A protein and the small-molecule ligand that binds it are described below.
Small molecule (SMILES): NCCCC(=O)O

Sequence of chain 1.B:
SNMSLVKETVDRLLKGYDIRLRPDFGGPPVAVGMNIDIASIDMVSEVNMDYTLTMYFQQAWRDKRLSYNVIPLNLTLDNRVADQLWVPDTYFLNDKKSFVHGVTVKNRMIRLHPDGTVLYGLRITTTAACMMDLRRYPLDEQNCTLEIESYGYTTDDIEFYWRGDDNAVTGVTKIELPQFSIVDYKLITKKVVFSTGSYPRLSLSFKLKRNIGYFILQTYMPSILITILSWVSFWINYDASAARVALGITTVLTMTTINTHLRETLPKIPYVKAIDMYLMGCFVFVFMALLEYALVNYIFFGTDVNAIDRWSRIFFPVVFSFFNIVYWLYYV

Binding-site contacts:
Ligand atom N contacts residue GLU179 of chain 1.B at 4.3 Å.
Ligand atom C contacts residue PHE117 of chain 1.G at 3.8 Å (hydrophobic).
Ligand atom CD contacts residue TYR181 of chain 1.B at 3.9 Å (hydrophobic).
Ligand atom O contacts residue PHE224 of chain 1.B at 4.2 Å.
Ligand atom CB contacts residue PHE224 of chain 1.B at 4.1 Å (hydrophobic).
Ligand atom CD contacts residue TYR229 of chain 1.B at 3.8 Å (hydrophobic).
Ligand atom C contacts residue THR182 of chain 1.G at 4.5 Å.
Ligand atom N contacts residue TYR121 of chain 1.B at 3.7 Å.
Ligand atom CG contacts residue TYR181 of chain 1.B at 4.3 Å (hydrophobic).
Ligand atom N contacts residue TYR229 of chain 1.B at 3.2 Å.
Ligand atom OXT contacts residue TYR229 of chain 1.B at 4.3 Å.
Ligand atom OXT contacts residue THR226 of chain 1.B at 2.6 Å (h-bond).
Ligand atom CB contacts residue TYR229 of chain 1.B at 3.6 Å (hydrophobic).
Ligand atom OXT contacts residue PHE224 of chain 1.B at 4.1 Å.
Ligand atom C contacts residue PHE224 of chain 1.B at 4.2 Å (hydrophobic).
Ligand atom C contacts residue ARG119 of chain 1.G at 3.4 Å.
Ligand atom N contacts residue TYR181 of chain 1.B at 3.1 Å (h-bond).
Ligand atom O contacts residue PHE117 of chain 1.G at 3.1 Å.
Ligand atom CD contacts residue TYR121 of chain 1.B at 3.5 Å (hydrophobic).
Ligand atom CB contacts residue TYR181 of chain 1.B at 3.7 Å (hydrophobic).
Ligand atom O contacts residue THR226 of chain 1.B at 4.5 Å.
Ligand atom CD contacts residue SER180 of chain 1.B at 4.4 Å.
Ligand atom N contacts residue PHE224 of chain 1.B at 4.1 Å.
Ligand atom C contacts residue THR226 of chain 1.B at 3.8 Å.
Ligand atom O contacts residue TYR98 of chain 1.G at 4.3 Å.
Ligand atom CD contacts residue PHE224 of chain 1.B at 3.6 Å (hydrophobic).
Ligand atom N contacts residue SER180 of chain 1.B at 3.1 Å (h-bond).
Ligand atom CD contacts residue PHE117 of chain 1.G at 4.3 Å (hydrophobic).
Ligand atom CG contacts residue PHE117 of chain 1.G at 3.6 Å (hydrophobic).
Ligand atom OXT contacts residue ARG119 of chain 1.G at 3.4 Å (salt-bridge).
Ligand atom O contacts residue ARG119 of chain 1.G at 2.4 Å (salt-bridge).
Ligand atom OXT contacts residue LEU170 of chain 1.G at 4.5 Å.

Sequence of chain 1.G:
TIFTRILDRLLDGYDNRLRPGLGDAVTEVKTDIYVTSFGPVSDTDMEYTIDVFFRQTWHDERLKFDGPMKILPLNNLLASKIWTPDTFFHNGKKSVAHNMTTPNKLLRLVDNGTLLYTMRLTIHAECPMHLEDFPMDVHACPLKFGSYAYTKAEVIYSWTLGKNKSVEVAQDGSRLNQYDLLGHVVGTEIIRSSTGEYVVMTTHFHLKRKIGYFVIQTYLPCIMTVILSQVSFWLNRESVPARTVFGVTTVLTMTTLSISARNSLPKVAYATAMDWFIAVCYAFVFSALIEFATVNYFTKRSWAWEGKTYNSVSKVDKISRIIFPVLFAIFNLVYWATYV